Sequence of chain 3.A:
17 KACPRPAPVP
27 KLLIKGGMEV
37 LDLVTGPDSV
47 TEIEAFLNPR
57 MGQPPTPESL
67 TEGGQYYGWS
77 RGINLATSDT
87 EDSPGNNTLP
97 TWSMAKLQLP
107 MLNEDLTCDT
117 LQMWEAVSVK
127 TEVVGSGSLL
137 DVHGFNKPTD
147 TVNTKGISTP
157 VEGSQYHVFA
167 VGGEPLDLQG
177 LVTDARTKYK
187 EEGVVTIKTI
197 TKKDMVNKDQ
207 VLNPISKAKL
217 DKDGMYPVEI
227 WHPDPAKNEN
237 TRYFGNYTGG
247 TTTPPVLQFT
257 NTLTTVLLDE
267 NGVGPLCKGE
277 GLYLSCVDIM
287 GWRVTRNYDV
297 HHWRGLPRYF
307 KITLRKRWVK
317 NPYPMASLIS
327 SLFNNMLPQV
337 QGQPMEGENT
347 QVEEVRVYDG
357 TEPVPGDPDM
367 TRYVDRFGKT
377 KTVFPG

Binding-site contacts:
Ligand atom C1 contacts residue LYS186 of chain 3.A at 3.9 Å.
Ligand atom N5 contacts residue TYR72 of chain 3.A at 3.4 Å (h-bond).
Ligand atom O4 contacts residue ASN80 of chain 3.A at 4.3 Å.
Ligand atom O1B contacts residue SER89 of chain 3.A at 3.1 Å (h-bond).
Ligand atom C5 contacts residue ASN93 of chain 3.A at 3.6 Å.
Ligand atom O4 contacts residue THR291 of chain 3.A at 3.5 Å.
Ligand atom O3 contacts residue GLY78 of chain 3.A at 3.3 Å.
Ligand atom C1 contacts residue TYR72 of chain 3.A at 4.1 Å (hydrophobic).
Ligand atom O1B contacts residue ARG77 of chain 3.A at 2.9 Å (salt-bridge).
Ligand atom C5 contacts residue TYR72 of chain 3.A at 3.9 Å (hydrophobic).
Ligand atom C6 contacts residue ASN93 of chain 3.A at 3.0 Å.
Ligand atom C4 contacts residue ASN93 of chain 3.A at 4.2 Å.
Ligand atom C3 contacts residue VAL296 of chain 3.A at 3.7 Å (hydrophobic).
Ligand atom C1 contacts residue GLY78 of chain 3.A at 3.7 Å.
Ligand atom O4 contacts residue VAL296 of chain 3.A at 3.9 Å.
Ligand atom C4 contacts residue HIS298 of chain 3.A at 3.2 Å.
Ligand atom O1A contacts residue TYR72 of chain 3.A at 3.5 Å.
Ligand atom C1 contacts residue ARG77 of chain 3.A at 3.6 Å.
Ligand atom O1A contacts residue HIS298 of chain 3.A at 3.9 Å.
Ligand atom C4 contacts residue GLY78 of chain 3.A at 3.4 Å.
Ligand atom O1A contacts residue GLY78 of chain 3.A at 3.2 Å (h-bond).
Ligand atom O10 contacts residue THR291 of chain 3.A at 4.3 Å.
Ligand atom O4 contacts residue ILE79 of chain 3.A at 4.0 Å.
Ligand atom C11 contacts residue ASP85 of chain 3.B at 4.0 Å.
Ligand atom C3 contacts residue GLY78 of chain 3.A at 3.6 Å.
Ligand atom O1B contacts residue TYR72 of chain 3.A at 4.1 Å.
Ligand atom O4 contacts residue HIS298 of chain 3.A at 2.7 Å (h-bond).
Ligand atom C1 contacts residue SER89 of chain 3.A at 3.5 Å.
Ligand atom O8 contacts residue ARG77 of chain 3.A at 3.2 Å (salt-bridge).
Ligand atom C6 contacts residue TYR72 of chain 3.A at 4.0 Å (hydrophobic).
Ligand atom O6 contacts residue ASN93 of chain 3.A at 3.0 Å (h-bond).
Ligand atom O1A contacts residue LYS186 of chain 3.A at 2.8 Å (salt-bridge).
Ligand atom O1A contacts residue SER89 of chain 3.A at 3.1 Å (h-bond).
Ligand atom O4 contacts residue GLY78 of chain 3.A at 3.1 Å.
Ligand atom O8 contacts residue TYR72 of chain 3.A at 4.3 Å.
Ligand atom C4 contacts residue TYR72 of chain 3.A at 3.8 Å (hydrophobic).
Ligand atom C3 contacts residue GLY78 of chain 3.A at 4.0 Å.
Ligand atom C2 contacts residue GLY78 of chain 3.A at 3.9 Å.
Ligand atom C3 contacts residue HIS298 of chain 3.A at 3.6 Å.
Ligand atom O1A contacts residue ARG77 of chain 3.A at 3.2 Å (salt-bridge).

The protein below binds the small molecule below.
Small molecule (SMILES): CC(=O)N[C@@H]1[C@@H](O[C@@H]2O[C@H](CO)[C@H](O)[C@H](O[C@]3(C(=O)O)C[C@H](O)[C@@H](NC(C)=O)[C@H]([C@H](O)[C@H](O)CO)O3)[C@H]2O)[C@H](O)[C@@H](CO[C@]2(C(=O)O)C[C@H](O)[C@@H](NC(C)=O)[C@H]([C@H](O)[C@H](O)CO)O2)O[C@H]1O

Sequence of chain 3.B:
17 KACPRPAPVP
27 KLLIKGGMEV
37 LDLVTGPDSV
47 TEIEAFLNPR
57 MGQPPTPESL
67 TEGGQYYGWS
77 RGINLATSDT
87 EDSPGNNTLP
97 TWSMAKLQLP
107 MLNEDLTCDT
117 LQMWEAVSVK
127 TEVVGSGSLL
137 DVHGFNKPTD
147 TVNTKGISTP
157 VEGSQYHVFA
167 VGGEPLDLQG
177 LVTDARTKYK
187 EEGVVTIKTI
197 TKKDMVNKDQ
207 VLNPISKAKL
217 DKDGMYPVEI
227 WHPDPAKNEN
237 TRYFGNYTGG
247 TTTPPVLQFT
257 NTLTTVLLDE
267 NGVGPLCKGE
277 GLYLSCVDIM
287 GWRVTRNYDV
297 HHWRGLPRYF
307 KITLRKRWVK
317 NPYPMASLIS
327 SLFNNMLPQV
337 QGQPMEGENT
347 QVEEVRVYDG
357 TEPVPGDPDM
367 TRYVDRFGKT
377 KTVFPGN